Sequence of chain 26.A:
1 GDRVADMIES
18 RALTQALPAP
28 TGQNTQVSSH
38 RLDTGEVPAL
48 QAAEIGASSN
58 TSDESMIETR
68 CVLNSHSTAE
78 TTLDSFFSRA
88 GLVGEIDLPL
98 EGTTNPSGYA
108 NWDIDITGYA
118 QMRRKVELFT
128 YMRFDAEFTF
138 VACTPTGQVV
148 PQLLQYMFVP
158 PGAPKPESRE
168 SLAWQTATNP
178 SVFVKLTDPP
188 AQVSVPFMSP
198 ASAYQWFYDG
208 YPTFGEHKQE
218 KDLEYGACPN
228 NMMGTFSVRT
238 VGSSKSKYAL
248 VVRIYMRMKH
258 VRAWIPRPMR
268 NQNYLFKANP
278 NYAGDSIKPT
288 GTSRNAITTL

Sequence of chain 27.C:
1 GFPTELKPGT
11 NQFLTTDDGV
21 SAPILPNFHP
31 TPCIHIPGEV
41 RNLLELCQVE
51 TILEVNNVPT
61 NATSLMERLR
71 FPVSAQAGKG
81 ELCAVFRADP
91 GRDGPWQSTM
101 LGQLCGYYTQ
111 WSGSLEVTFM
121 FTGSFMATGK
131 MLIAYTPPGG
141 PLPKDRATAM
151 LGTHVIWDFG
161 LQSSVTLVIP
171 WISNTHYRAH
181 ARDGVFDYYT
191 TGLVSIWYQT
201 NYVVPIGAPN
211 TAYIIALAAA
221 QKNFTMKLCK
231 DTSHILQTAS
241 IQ

Binding-site contacts:
Ligand atom OAD contacts residue ILE113 of chain 26.A at 3.1 Å (h-bond).
Ligand atom CAS contacts residue ASN228 of chain 26.A at 3.8 Å.
Ligand atom CAR contacts residue TYR201 of chain 26.A at 3.2 Å (hydrophobic).
Ligand atom CAF contacts residue ASN228 of chain 26.A at 3.8 Å.
Ligand atom CAB contacts residue PHE135 of chain 26.A at 3.8 Å (hydrophobic).
Ligand atom NAC contacts residue ALA275 of chain 26.A at 3.5 Å.
Ligand atom CAG contacts residue GLN202 of chain 26.A at 3.5 Å.
Ligand atom NAC contacts residue THR114 of chain 26.A at 3.1 Å (h-bond).
Ligand atom CAM contacts residue PHE155 of chain 26.A at 3.8 Å (hydrophobic).
Ligand atom CAS contacts residue TYR201 of chain 26.A at 3.7 Å (hydrophobic).
Ligand atom NAT contacts residue PHE155 of chain 26.A at 3.6 Å.
Ligand atom CAZ contacts residue VAL192 of chain 26.A at 3.6 Å (hydrophobic).
Ligand atom OAW contacts residue MET195 of chain 26.A at 3.5 Å.
Ligand atom NBE contacts residue TRP203 of chain 26.A at 3.8 Å.
Ligand atom CAA contacts residue VAL179 of chain 26.A at 3.1 Å (hydrophobic).
Ligand atom CAF contacts residue GLN202 of chain 26.A at 3.5 Å.
Ligand atom CBA contacts residue ILE111 of chain 26.A at 3.7 Å (hydrophobic).
Ligand atom CAR contacts residue ASN228 of chain 26.A at 3.7 Å.
Ligand atom CAJ contacts residue PHE135 of chain 26.A at 3.1 Å (hydrophobic).
Ligand atom CAG contacts residue ASN228 of chain 26.A at 3.3 Å.
Ligand atom CAL contacts residue THR114 of chain 26.A at 3.8 Å.
Ligand atom CAA contacts residue SER178 of chain 26.A at 3.5 Å.
Ligand atom CAH contacts residue PHE135 of chain 26.A at 3.4 Å (hydrophobic).
Ligand atom OAD contacts residue ASP112 of chain 26.A at 3.4 Å.
Ligand atom CAF contacts residue TRP203 of chain 26.A at 3.7 Å (hydrophobic).
Ligand atom CAI contacts residue PHE155 of chain 26.A at 3.1 Å (hydrophobic).
Ligand atom CAQ contacts residue ILE113 of chain 26.A at 3.9 Å (hydrophobic).
Ligand atom CAM contacts residue PRO177 of chain 26.A at 3.6 Å (hydrophobic).
Ligand atom CAJ contacts residue VAL192 of chain 26.A at 3.7 Å (hydrophobic).
Ligand atom CAA contacts residue PRO177 of chain 26.A at 3.5 Å (hydrophobic).
Ligand atom CAH contacts residue VAL192 of chain 26.A at 3.5 Å (hydrophobic).
Ligand atom OAV contacts residue VAL190 of chain 26.A at 3.9 Å.
Ligand atom CAN contacts residue PHE135 of chain 26.A at 3.4 Å (hydrophobic).
Ligand atom OAW contacts residue ILE111 of chain 26.A at 3.2 Å.
Ligand atom CAK contacts residue PHE155 of chain 26.A at 2.9 Å (hydrophobic).
Ligand atom CAY contacts residue THR114 of chain 26.A at 3.8 Å.
Ligand atom CBB contacts residue ASN228 of chain 26.A at 3.7 Å.
Ligand atom CAA contacts residue TYR153 of chain 26.A at 3.9 Å (hydrophobic).
Ligand atom CAE contacts residue PHE137 of chain 26.A at 3.9 Å (hydrophobic).
Ligand atom CAB contacts residue PHE131 of chain 26.A at 3.8 Å (hydrophobic).

A small-molecule ligand and the protein it binds are described below.
Small molecule (SMILES): CCO/N=C/c1ccc(OCC[C@@H](C)CCN2CCN(c3ccnc(N)c3)C2=O)cc1

Sequence of chain 26.C:
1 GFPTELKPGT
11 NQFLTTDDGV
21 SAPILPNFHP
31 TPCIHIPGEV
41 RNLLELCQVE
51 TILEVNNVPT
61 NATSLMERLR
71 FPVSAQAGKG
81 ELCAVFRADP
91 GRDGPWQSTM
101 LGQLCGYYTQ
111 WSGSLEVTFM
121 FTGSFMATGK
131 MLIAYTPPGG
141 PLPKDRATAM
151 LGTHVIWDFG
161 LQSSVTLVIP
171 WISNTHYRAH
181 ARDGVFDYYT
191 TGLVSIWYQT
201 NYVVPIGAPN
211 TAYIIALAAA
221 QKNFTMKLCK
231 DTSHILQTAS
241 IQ